The small molecule below binds the protein below.
Small molecule (SMILES): N#CCc1ccc(Nc2nccc(Nc3cc(C4CC4)[nH]n3)n2)cc1

Binding-site contacts:
Ligand atom N04 contacts residue LYS71 of chain 1.C at 3.8 Å.
Ligand atom C07 contacts residue PHE134 of chain 1.C at 3.6 Å (hydrophobic).
Ligand atom N13 contacts residue ASP132 of chain 1.C at 4.0 Å.
Ligand atom C15 contacts residue ILE43 of chain 1.C at 3.5 Å (hydrophobic).
Ligand atom N08 contacts residue VAL69 of chain 1.C at 3.5 Å.
Ligand atom C10 contacts residue LEU184 of chain 1.C at 3.7 Å (hydrophobic).
Ligand atom C09 contacts residue VAL69 of chain 1.C at 3.8 Å (hydrophobic).
Ligand atom C03 contacts residue TYR87 of chain 1.C at 3.8 Å (hydrophobic).
Ligand atom C07 contacts residue ASP132 of chain 1.C at 3.5 Å.
Ligand atom N26 contacts residue GLY44 of chain 1.C at 3.4 Å.
Ligand atom C11 contacts residue ILE43 of chain 1.C at 3.8 Å (hydrophobic).
Ligand atom C25 contacts residue ILE51 of chain 1.C at 4.0 Å (hydrophobic).
Ligand atom C07 contacts residue VAL69 of chain 1.C at 3.9 Å (hydrophobic).
Ligand atom C18 contacts residue ILE51 of chain 1.C at 3.9 Å (hydrophobic).
Ligand atom N08 contacts residue PHE134 of chain 1.C at 3.3 Å.
Ligand atom N17 contacts residue VAL196 of chain 1.C at 3.9 Å.
Ligand atom N04 contacts residue VAL196 of chain 1.C at 3.7 Å.
Ligand atom N13 contacts residue PHE134 of chain 1.C at 2.8 Å (h-bond).
Ligand atom N12 contacts residue ILE43 of chain 1.C at 3.7 Å.
Ligand atom N12 contacts residue PHE134 of chain 1.C at 3.5 Å (h-bond).
Ligand atom N17 contacts residue LYS71 of chain 1.C at 3.7 Å.
Ligand atom C03 contacts residue VAL196 of chain 1.C at 4.0 Å (hydrophobic).
Ligand atom C05 contacts residue VAL196 of chain 1.C at 3.8 Å (hydrophobic).
Ligand atom N08 contacts residue ASP132 of chain 1.C at 3.0 Å (salt-bridge).
Ligand atom C02 contacts residue MET131 of chain 1.C at 3.4 Å (hydrophobic).
Ligand atom N26 contacts residue ILE51 of chain 1.C at 3.7 Å.
Ligand atom C19 contacts residue ILE51 of chain 1.C at 3.6 Å (hydrophobic).
Ligand atom C02 contacts residue ASP132 of chain 1.C at 3.3 Å.
Ligand atom C20 contacts residue ILE51 of chain 1.C at 3.6 Å (hydrophobic).
Ligand atom N13 contacts residue ARG133 of chain 1.C at 3.7 Å.
Ligand atom N12 contacts residue VAL69 of chain 1.C at 3.8 Å.
Ligand atom C09 contacts residue PHE134 of chain 1.C at 3.7 Å (hydrophobic).
Ligand atom C14 contacts residue ILE43 of chain 1.C at 3.6 Å (hydrophobic).
Ligand atom C02 contacts residue PHE134 of chain 1.C at 3.4 Å (hydrophobic).
Ligand atom N13 contacts residue VAL69 of chain 1.C at 3.5 Å.
Ligand atom C03 contacts residue MET131 of chain 1.C at 3.6 Å (hydrophobic).
Ligand atom C05 contacts residue LYS71 of chain 1.C at 3.7 Å.
Ligand atom C09 contacts residue LEU184 of chain 1.C at 3.9 Å (hydrophobic).
Ligand atom C09 contacts residue ASP132 of chain 1.C at 3.9 Å.
Ligand atom C21 contacts residue ILE51 of chain 1.C at 3.8 Å (hydrophobic).

Sequence of chain 1.C:
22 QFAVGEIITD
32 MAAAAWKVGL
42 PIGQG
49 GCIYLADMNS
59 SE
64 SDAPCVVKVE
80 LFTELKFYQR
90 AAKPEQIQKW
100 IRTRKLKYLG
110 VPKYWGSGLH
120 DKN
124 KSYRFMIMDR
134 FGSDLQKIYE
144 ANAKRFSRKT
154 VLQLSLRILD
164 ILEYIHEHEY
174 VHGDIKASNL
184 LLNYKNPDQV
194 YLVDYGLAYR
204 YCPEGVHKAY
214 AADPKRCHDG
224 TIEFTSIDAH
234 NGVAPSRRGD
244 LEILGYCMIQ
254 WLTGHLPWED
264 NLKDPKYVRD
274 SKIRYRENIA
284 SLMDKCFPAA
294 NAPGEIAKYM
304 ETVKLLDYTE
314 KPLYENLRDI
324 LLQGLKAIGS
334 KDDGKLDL